Binding-site contacts:
Ligand atom O2 contacts residue PRO373 of chain 2.C at 4.3 Å.
Ligand atom C6 contacts residue PHE374 of chain 2.C at 3.9 Å (hydrophobic).
Ligand atom O6 contacts residue VAL389 of chain 2.C at 3.5 Å (h-bond).
Ligand atom C1 contacts residue PRO373 of chain 2.C at 3.9 Å (hydrophobic).
Ligand atom C5 contacts residue PHE374 of chain 2.C at 3.8 Å (hydrophobic).
Ligand atom C6 contacts residue VAL389 of chain 2.C at 4.4 Å (hydrophobic).
Ligand atom O6 contacts residue PHE374 of chain 2.C at 4.0 Å.
Ligand atom O5 contacts residue PHE374 of chain 2.C at 3.2 Å (h-bond).
Ligand atom O6 contacts residue HIS388 of chain 2.C at 4.1 Å.
Ligand atom O1 contacts residue ASP368 of chain 2.C at 4.0 Å.
Ligand atom O1 contacts residue VAL372 of chain 2.C at 3.7 Å.
Ligand atom O1 contacts residue PHE374 of chain 2.C at 3.2 Å.
Ligand atom C1 contacts residue PHE374 of chain 2.C at 3.7 Å (hydrophobic).
Ligand atom O1 contacts residue PRO373 of chain 2.C at 3.6 Å.

Sequence of chain 2.C:
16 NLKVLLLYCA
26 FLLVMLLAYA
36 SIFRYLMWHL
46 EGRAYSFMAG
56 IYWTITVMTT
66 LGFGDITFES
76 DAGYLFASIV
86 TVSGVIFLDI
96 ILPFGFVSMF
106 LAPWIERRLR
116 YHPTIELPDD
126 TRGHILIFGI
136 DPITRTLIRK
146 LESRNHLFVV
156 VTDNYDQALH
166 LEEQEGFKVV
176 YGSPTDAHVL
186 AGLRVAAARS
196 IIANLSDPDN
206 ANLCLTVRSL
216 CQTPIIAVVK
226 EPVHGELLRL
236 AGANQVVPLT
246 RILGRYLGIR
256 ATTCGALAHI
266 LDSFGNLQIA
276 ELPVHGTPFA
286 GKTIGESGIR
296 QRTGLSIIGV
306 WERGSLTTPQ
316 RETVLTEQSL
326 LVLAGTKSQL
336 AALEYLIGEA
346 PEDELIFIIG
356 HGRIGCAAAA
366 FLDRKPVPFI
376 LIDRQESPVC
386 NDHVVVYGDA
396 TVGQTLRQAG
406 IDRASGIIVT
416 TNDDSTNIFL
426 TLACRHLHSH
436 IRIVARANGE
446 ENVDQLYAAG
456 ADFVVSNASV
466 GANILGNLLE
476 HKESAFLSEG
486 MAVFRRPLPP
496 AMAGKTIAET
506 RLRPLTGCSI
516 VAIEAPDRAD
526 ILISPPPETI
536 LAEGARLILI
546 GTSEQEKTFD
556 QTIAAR

This small molecule binds to this protein.
Small molecule (SMILES): OC[C@H]1O[C@H](O)[C@H](O)[C@@H](O)[C@@H]1O